Sequence of chain 1.A:
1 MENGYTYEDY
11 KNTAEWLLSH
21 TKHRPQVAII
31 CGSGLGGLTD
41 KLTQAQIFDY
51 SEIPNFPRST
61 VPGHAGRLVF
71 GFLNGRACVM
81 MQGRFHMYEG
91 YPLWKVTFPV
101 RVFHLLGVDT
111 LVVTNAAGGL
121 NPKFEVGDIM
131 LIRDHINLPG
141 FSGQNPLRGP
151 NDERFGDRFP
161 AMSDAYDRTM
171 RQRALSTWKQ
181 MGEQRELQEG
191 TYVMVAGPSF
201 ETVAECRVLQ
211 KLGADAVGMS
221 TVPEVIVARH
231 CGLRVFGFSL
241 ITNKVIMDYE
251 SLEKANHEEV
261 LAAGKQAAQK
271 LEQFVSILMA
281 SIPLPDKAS

A small-molecule ligand and the protein it binds are described below.
Small molecule (SMILES): Nc1nc2[nH]cnc2c(=O)[nH]1

Binding-site contacts:
Ligand atom C2 contacts residue GLU201 of chain 1.A at 3.5 Å.
Ligand atom C2 contacts residue GLY218 of chain 1.A at 3.8 Å.
Ligand atom C5 contacts residue ASN243 of chain 1.A at 4.2 Å.
Ligand atom C5 contacts residue GLY118 of chain 1.A at 4.1 Å.
Ligand atom N9 contacts residue ALA116 of chain 1.A at 3.5 Å (h-bond).
Ligand atom N2 contacts residue MET219 of chain 1.A at 3.4 Å.
Ligand atom C5 contacts residue PHE200 of chain 1.A at 3.6 Å (hydrophobic).
Ligand atom N1 contacts residue VAL217 of chain 1.A at 3.7 Å.
Ligand atom O6 contacts residue PHE200 of chain 1.A at 3.8 Å.
Ligand atom C8 contacts residue PHE200 of chain 1.A at 4.2 Å (hydrophobic).
Ligand atom N7 contacts residue PHE200 of chain 1.A at 3.6 Å.
Ligand atom N2 contacts residue GLY218 of chain 1.A at 3.5 Å.
Ligand atom N7 contacts residue GLY118 of chain 1.A at 4.2 Å.
Ligand atom C6 contacts residue ASN243 of chain 1.A at 3.9 Å.
Ligand atom N3 contacts residue MET219 of chain 1.A at 3.6 Å.
Ligand atom C6 contacts residue GLY118 of chain 1.A at 4.0 Å.
Ligand atom C6 contacts residue LYS244 of chain 1.A at 3.8 Å.
Ligand atom N2 contacts residue VAL195 of chain 1.A at 4.3 Å.
Ligand atom O6 contacts residue GLU201 of chain 1.A at 3.5 Å (salt-bridge).
Ligand atom C6 contacts residue VAL217 of chain 1.A at 4.1 Å (hydrophobic).
Ligand atom N1 contacts residue LYS244 of chain 1.A at 3.9 Å.
Ligand atom C8 contacts residue ALA116 of chain 1.A at 3.8 Å (hydrophobic).
Ligand atom N3 contacts residue GLY218 of chain 1.A at 3.5 Å.
Ligand atom O6 contacts residue VAL217 of chain 1.A at 4.2 Å.
Ligand atom C8 contacts residue ASN243 of chain 1.A at 4.3 Å.
Ligand atom C6 contacts residue GLU201 of chain 1.A at 3.5 Å.
Ligand atom C2 contacts residue MET219 of chain 1.A at 3.6 Å (hydrophobic).
Ligand atom N2 contacts residue GLU201 of chain 1.A at 2.9 Å (salt-bridge).
Ligand atom O6 contacts residue ASN243 of chain 1.A at 3.0 Å (h-bond).
Ligand atom N9 contacts residue PHE200 of chain 1.A at 4.4 Å.
Ligand atom O6 contacts residue GLY118 of chain 1.A at 4.1 Å.
Ligand atom C4 contacts residue PHE200 of chain 1.A at 4.3 Å (hydrophobic).
Ligand atom N2 contacts residue VAL217 of chain 1.A at 3.6 Å.
Ligand atom O6 contacts residue LYS244 of chain 1.A at 2.9 Å (salt-bridge).
Ligand atom C2 contacts residue VAL217 of chain 1.A at 4.2 Å (hydrophobic).
Ligand atom N1 contacts residue GLU201 of chain 1.A at 2.6 Å (salt-bridge).
Ligand atom N1 contacts residue PHE200 of chain 1.A at 4.4 Å.
Ligand atom N7 contacts residue ASN243 of chain 1.A at 3.4 Å (h-bond).
Ligand atom C6 contacts residue PHE200 of chain 1.A at 3.8 Å (hydrophobic).
Ligand atom N3 contacts residue VAL217 of chain 1.A at 4.2 Å.